Binding-site contacts:
Ligand atom N2 contacts residue VAL367 of chain 1.A at 3.7 Å.
Ligand atom C8 contacts residue LEU368 of chain 1.A at 3.3 Å (hydrophobic).
Ligand atom C3 contacts residue SER371 of chain 1.A at 3.7 Å.
Ligand atom O3 contacts residue VAL367 of chain 1.A at 2.8 Å (h-bond).
Ligand atom C4 contacts residue ASN370 of chain 1.A at 3.4 Å.
Ligand atom C7 contacts residue ASN343 of chain 1.A at 2.9 Å.
Ligand atom C8 contacts residue GLY339 of chain 1.A at 3.4 Å.
Ligand atom C2 contacts residue VAL367 of chain 1.A at 4.0 Å (hydrophobic).
Ligand atom C5 contacts residue SER371 of chain 1.A at 4.4 Å.
Ligand atom N2 contacts residue ASN343 of chain 1.A at 3.0 Å (h-bond).
Ligand atom C7 contacts residue GLY339 of chain 1.A at 3.5 Å.
Ligand atom C3 contacts residue VAL367 of chain 1.A at 4.0 Å (hydrophobic).
Ligand atom C3 contacts residue ASN370 of chain 1.A at 3.3 Å.
Ligand atom C4 contacts residue ASN343 of chain 1.A at 4.2 Å.
Ligand atom O4 contacts residue SER371 of chain 1.A at 3.4 Å.
Ligand atom N2 contacts residue LEU368 of chain 1.A at 4.4 Å.
Ligand atom C3 contacts residue ASN343 of chain 1.A at 3.8 Å.
Ligand atom O4 contacts residue ASN370 of chain 1.A at 2.5 Å (h-bond).
Ligand atom O3 contacts residue ASN370 of chain 1.A at 2.8 Å (h-bond).
Ligand atom C7 contacts residue PHE342 of chain 1.A at 4.3 Å (hydrophobic).
Ligand atom O7 contacts residue ASN343 of chain 1.A at 2.4 Å (h-bond).
Ligand atom C7 contacts residue VAL367 of chain 1.A at 4.0 Å (hydrophobic).
Ligand atom C2 contacts residue ASN343 of chain 1.A at 2.5 Å.
Ligand atom O5 contacts residue ASN343 of chain 1.A at 2.3 Å (h-bond).
Ligand atom C8 contacts residue VAL367 of chain 1.A at 4.4 Å (hydrophobic).
Ligand atom C8 contacts residue PHE342 of chain 1.A at 3.4 Å (hydrophobic).
Ligand atom C7 contacts residue LEU368 of chain 1.A at 4.4 Å (hydrophobic).
Ligand atom O3 contacts residue SER371 of chain 1.A at 4.2 Å.
Ligand atom C8 contacts residue ASN343 of chain 1.A at 4.2 Å.
Ligand atom C4 contacts residue SER371 of chain 1.A at 4.0 Å.
Ligand atom O7 contacts residue GLY339 of chain 1.A at 2.9 Å.
Ligand atom C5 contacts residue ASN343 of chain 1.A at 3.6 Å.
Ligand atom C1 contacts residue ASN343 of chain 1.A at 1.4 Å.
Ligand atom C8 contacts residue PHE338 of chain 1.A at 3.8 Å (hydrophobic).
Ligand atom O7 contacts residue VAL367 of chain 1.A at 4.5 Å.

Sequence of chain 1.A:
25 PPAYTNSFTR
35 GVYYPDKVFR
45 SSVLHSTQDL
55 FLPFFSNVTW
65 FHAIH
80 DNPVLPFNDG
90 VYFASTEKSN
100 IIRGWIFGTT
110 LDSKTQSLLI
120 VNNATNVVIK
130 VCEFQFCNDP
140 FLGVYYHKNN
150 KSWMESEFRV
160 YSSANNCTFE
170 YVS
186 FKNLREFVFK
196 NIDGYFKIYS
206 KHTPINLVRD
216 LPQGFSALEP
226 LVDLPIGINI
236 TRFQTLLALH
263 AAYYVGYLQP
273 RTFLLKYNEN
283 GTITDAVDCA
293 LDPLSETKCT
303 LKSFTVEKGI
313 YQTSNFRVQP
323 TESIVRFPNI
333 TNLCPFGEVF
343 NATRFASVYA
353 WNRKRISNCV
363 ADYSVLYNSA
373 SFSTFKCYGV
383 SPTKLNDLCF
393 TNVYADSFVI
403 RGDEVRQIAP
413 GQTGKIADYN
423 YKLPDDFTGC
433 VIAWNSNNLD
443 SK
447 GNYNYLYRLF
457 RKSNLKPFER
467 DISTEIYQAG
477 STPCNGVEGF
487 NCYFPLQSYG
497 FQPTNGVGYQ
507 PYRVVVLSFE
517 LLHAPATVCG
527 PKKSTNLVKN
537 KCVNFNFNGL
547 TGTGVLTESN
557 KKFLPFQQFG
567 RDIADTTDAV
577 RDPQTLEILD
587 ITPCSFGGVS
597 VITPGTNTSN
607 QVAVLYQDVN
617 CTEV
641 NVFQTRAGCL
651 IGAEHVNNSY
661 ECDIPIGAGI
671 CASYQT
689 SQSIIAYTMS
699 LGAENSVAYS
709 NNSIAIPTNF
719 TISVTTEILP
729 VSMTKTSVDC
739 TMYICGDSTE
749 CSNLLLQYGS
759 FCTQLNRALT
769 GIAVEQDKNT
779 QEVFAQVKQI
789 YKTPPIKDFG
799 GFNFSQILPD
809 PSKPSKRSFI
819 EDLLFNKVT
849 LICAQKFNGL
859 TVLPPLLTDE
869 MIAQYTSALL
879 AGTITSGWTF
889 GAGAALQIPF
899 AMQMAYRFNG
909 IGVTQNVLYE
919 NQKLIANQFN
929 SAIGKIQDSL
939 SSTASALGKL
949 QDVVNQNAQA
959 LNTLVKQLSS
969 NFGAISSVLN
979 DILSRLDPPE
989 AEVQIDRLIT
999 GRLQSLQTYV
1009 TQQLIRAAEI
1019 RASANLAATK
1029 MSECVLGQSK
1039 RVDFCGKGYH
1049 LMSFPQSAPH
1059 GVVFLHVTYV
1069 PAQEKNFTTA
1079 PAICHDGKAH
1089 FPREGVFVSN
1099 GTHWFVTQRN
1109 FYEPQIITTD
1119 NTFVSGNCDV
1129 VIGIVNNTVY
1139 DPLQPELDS

The small molecule below binds the protein below.
Small molecule (SMILES): CC(=O)N[C@@H]1[C@@H](O)[C@H](O)[C@@H](CO)O[C@H]1O